Binding-site contacts:
Ligand atom C26 contacts residue LEU83 of chain 6.A at 3.9 Å (hydrophobic).
Ligand atom N01 contacts residue SER103 of chain 6.A at 2.9 Å (h-bond).
Ligand atom C23 contacts residue PHE104 of chain 6.A at 3.5 Å (hydrophobic).
Ligand atom C15 contacts residue PHE104 of chain 6.A at 3.7 Å (hydrophobic).
Ligand atom N18 contacts residue TRP56 of chain 6.A at 3.6 Å.
Ligand atom C02 contacts residue SER103 of chain 6.A at 3.9 Å.
Ligand atom S20 contacts residue ALA53 of chain 6.A at 3.8 Å.
Ligand atom C25 contacts residue TRP56 of chain 6.A at 3.8 Å (hydrophobic).
Ligand atom C19 contacts residue TRP56 of chain 6.A at 3.6 Å (hydrophobic).
Ligand atom N01 contacts residue TRP56 of chain 6.A at 3.5 Å.
Ligand atom N03 contacts residue PHE422 of chain 6.A at 3.9 Å.
Ligand atom C21 contacts residue TRP56 of chain 6.A at 3.5 Å (hydrophobic).
Ligand atom C24 contacts residue TRP56 of chain 6.A at 4.1 Å (hydrophobic).
Ligand atom N01 contacts residue MET85 of chain 6.A at 3.7 Å.
Ligand atom C09 contacts residue GLU421 of chain 6.A at 3.3 Å.
Ligand atom C09 contacts residue ASP46 of chain 6.A at 3.4 Å.
Ligand atom C02 contacts residue PHE422 of chain 6.A at 3.7 Å (hydrophobic).
Ligand atom N08 contacts residue GLU421 of chain 6.A at 3.2 Å (salt-bridge).
Ligand atom C25 contacts residue VAL60 of chain 6.A at 4.1 Å (hydrophobic).
Ligand atom C02 contacts residue TRP56 of chain 6.A at 3.5 Å (hydrophobic).
Ligand atom N01 contacts residue PHE422 of chain 6.A at 2.8 Å (h-bond).
Ligand atom C23 contacts residue TRP56 of chain 6.A at 3.6 Å (hydrophobic).
Ligand atom C22 contacts residue TRP56 of chain 6.A at 3.4 Å (hydrophobic).
Ligand atom C15 contacts residue PHE44 of chain 6.A at 3.6 Å (hydrophobic).
Ligand atom S20 contacts residue TRP56 of chain 6.A at 4.0 Å.
Ligand atom C04 contacts residue TRP56 of chain 6.A at 3.7 Å (hydrophobic).
Ligand atom C06 contacts residue ASP46 of chain 6.A at 3.8 Å.
Ligand atom N08 contacts residue PHE422 of chain 6.A at 4.1 Å.
Ligand atom C22 contacts residue PHE104 of chain 6.A at 3.8 Å (hydrophobic).
Ligand atom C25 contacts residue LEU83 of chain 6.A at 3.9 Å (hydrophobic).
Ligand atom N03 contacts residue TRP56 of chain 6.A at 3.6 Å.
Ligand atom C26 contacts residue PHE104 of chain 6.A at 4.0 Å (hydrophobic).
Ligand atom S20 contacts residue PHE104 of chain 6.A at 3.8 Å.
Ligand atom C12 contacts residue PHE44 of chain 6.A at 4.1 Å (hydrophobic).
Ligand atom C26 contacts residue TRP56 of chain 6.A at 3.9 Å (hydrophobic).
Ligand atom O17 contacts residue GLU421 of chain 6.A at 3.3 Å (salt-bridge).
Ligand atom C13 contacts residue ASP46 of chain 6.A at 4.0 Å.
Ligand atom C12 contacts residue ASP46 of chain 6.A at 3.2 Å.
Ligand atom O17 contacts residue PHE422 of chain 6.A at 4.0 Å.
Ligand atom C24 contacts residue PHE104 of chain 6.A at 3.8 Å (hydrophobic).

Sequence of chain 6.A:
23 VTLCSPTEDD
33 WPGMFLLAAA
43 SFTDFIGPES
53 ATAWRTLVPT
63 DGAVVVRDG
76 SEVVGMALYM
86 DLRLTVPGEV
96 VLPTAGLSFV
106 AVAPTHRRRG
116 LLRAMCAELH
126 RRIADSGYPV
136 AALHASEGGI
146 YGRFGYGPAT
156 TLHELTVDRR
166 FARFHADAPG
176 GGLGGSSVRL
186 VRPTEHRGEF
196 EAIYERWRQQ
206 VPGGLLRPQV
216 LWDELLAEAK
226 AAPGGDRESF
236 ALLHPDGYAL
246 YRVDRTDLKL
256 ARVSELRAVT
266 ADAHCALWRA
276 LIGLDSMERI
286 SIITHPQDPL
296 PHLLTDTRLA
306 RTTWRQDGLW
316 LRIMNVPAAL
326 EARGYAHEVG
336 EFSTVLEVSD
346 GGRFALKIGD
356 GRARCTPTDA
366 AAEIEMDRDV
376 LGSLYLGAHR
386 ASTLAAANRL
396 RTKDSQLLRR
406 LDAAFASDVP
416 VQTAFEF

A protein and the small-molecule ligand that binds it are described below.
Small molecule (SMILES): Nc1nc(SCC(=O)NCCN2CCCCC2)nc2sc3c(c12)CCC3